This small molecule binds to this protein.
Small molecule (SMILES): CC(=O)N[C@@H]1[C@@H](O)[C@H](O)[C@@H](CO)O[C@H]1O

Sequence of chain 1.A:
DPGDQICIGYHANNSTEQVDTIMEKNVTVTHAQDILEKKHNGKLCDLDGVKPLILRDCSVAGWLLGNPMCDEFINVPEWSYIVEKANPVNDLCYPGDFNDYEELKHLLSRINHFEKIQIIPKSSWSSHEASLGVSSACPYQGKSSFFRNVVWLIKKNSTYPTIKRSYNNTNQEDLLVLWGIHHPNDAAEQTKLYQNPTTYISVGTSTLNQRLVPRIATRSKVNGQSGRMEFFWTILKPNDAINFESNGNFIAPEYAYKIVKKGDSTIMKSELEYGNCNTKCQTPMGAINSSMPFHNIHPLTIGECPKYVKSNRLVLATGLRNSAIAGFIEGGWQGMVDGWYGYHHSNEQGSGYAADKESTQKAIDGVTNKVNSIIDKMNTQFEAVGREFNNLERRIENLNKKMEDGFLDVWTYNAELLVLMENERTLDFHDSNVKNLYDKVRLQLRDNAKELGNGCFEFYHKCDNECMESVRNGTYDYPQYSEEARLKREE

Binding-site contacts:
Ligand atom O6 contacts residue SO41 of chain 1.K at 3.5 Å (h-bond).
Ligand atom C6 contacts residue SO41 of chain 1.K at 3.9 Å.
Ligand atom C5 contacts residue SER496 of chain 1.A at 4.5 Å.
Ligand atom C4 contacts residue ASN499 of chain 1.A at 4.0 Å.
Ligand atom O5 contacts residue GLU495 of chain 1.A at 4.0 Å.
Ligand atom O7 contacts residue ASN499 of chain 1.A at 3.4 Å (h-bond).
Ligand atom C7 contacts residue THR501 of chain 1.A at 4.2 Å.
Ligand atom N2 contacts residue ASN499 of chain 1.A at 3.3 Å (h-bond).
Ligand atom C8 contacts residue THR501 of chain 1.A at 4.0 Å.
Ligand atom C5 contacts residue THR501 of chain 1.A at 4.1 Å.
Ligand atom O5 contacts residue THR501 of chain 1.A at 3.7 Å.
Ligand atom C1 contacts residue THR501 of chain 1.A at 3.5 Å.
Ligand atom O5 contacts residue SER496 of chain 1.A at 3.9 Å.
Ligand atom C1 contacts residue ASN499 of chain 1.A at 1.4 Å.
Ligand atom C3 contacts residue SO41 of chain 1.K at 4.1 Å.
Ligand atom C4 contacts residue SO41 of chain 1.K at 3.5 Å.
Ligand atom C3 contacts residue ASN499 of chain 1.A at 3.7 Å.
Ligand atom C6 contacts residue SER496 of chain 1.A at 4.2 Å.
Ligand atom O4 contacts residue SO41 of chain 1.K at 2.5 Å (h-bond).
Ligand atom C6 contacts residue GLU492 of chain 1.A at 3.5 Å.
Ligand atom C7 contacts residue ASN499 of chain 1.A at 3.7 Å.
Ligand atom O5 contacts residue ASN499 of chain 1.A at 2.3 Å (h-bond).
Ligand atom C5 contacts residue ASN499 of chain 1.A at 3.6 Å.
Ligand atom N2 contacts residue THR501 of chain 1.A at 3.7 Å.
Ligand atom C2 contacts residue THR501 of chain 1.A at 4.4 Å.
Ligand atom O6 contacts residue GLU492 of chain 1.A at 3.9 Å.
Ligand atom C6 contacts residue GLU495 of chain 1.A at 4.2 Å.
Ligand atom C1 contacts residue GLU495 of chain 1.A at 4.5 Å.
Ligand atom C2 contacts residue ASN499 of chain 1.A at 2.4 Å.
Ligand atom O6 contacts residue GLU495 of chain 1.A at 3.7 Å.
Ligand atom C5 contacts residue SO41 of chain 1.K at 4.5 Å.
Ligand atom O3 contacts residue SO41 of chain 1.K at 3.5 Å (h-bond).